Binding-site contacts:
Ligand atom O6 contacts residue TRP15 of chain 1.D at 3.0 Å.
Ligand atom O2 contacts residue ARG216 of chain 1.D at 3.4 Å (salt-bridge).
Ligand atom C1 contacts residue TRP113 of chain 1.D at 3.4 Å (hydrophobic).
Ligand atom C1 contacts residue HIS187 of chain 1.D at 3.9 Å.
Ligand atom C5 contacts residue GLU245 of chain 1.D at 3.5 Å.
Ligand atom C4 contacts residue GLU151 of chain 1.D at 3.9 Å.
Ligand atom C2 contacts residue LEU153 of chain 1.D at 4.2 Å (hydrophobic).
Ligand atom O1 contacts residue TRP113 of chain 1.D at 4.0 Å.
Ligand atom O1 contacts residue ARG216 of chain 1.D at 2.6 Å (salt-bridge).
Ligand atom O5 contacts residue GLU245 of chain 1.D at 3.2 Å (salt-bridge).
Ligand atom O4 contacts residue GLY107 of chain 1.D at 3.8 Å.
Ligand atom O1 contacts residue HIS187 of chain 1.D at 3.2 Å (h-bond).
Ligand atom O3 contacts residue HIS210 of chain 1.D at 3.3 Å.
Ligand atom O4 contacts residue HIS67 of chain 1.D at 3.9 Å.
Ligand atom O2 contacts residue MN1 of chain 1.L at 2.3 Å.
Ligand atom O3 contacts residue MN1 of chain 1.L at 2.4 Å.
Ligand atom C6 contacts residue GLY68 of chain 1.D at 4.1 Å.
Ligand atom C3 contacts residue GLU151 of chain 1.D at 2.8 Å.
Ligand atom O2 contacts residue ASP184 of chain 1.D at 3.3 Å (salt-bridge).
Ligand atom C6 contacts residue TRP113 of chain 1.D at 3.9 Å (hydrophobic).
Ligand atom C3 contacts residue MN1 of chain 1.L at 3.2 Å.
Ligand atom O2 contacts residue GLU151 of chain 1.D at 3.3 Å (salt-bridge).
Ligand atom O4 contacts residue GLY68 of chain 1.D at 4.1 Å.
Ligand atom C1 contacts residue GLU157 of chain 1.D at 3.2 Å.
Ligand atom C2 contacts residue MN1 of chain 1.L at 3.1 Å.
Ligand atom O3 contacts residue GLU245 of chain 1.D at 2.8 Å (salt-bridge).
Ligand atom O3 contacts residue GLU151 of chain 1.D at 2.6 Å (salt-bridge).
Ligand atom C6 contacts residue TYR7 of chain 1.D at 3.9 Å (hydrophobic).
Ligand atom C3 contacts residue GLU245 of chain 1.D at 3.8 Å.
Ligand atom C2 contacts residue GLU245 of chain 1.D at 3.8 Å.
Ligand atom C2 contacts residue GLU151 of chain 1.D at 3.8 Å.
Ligand atom C2 contacts residue HIS187 of chain 1.D at 3.7 Å.
Ligand atom O1 contacts residue GLU157 of chain 1.D at 2.6 Å (salt-bridge).
Ligand atom O2 contacts residue GLU245 of chain 1.D at 3.0 Å (salt-bridge).
Ligand atom O2 contacts residue HIS187 of chain 1.D at 3.0 Å (h-bond).
Ligand atom O6 contacts residue TYR7 of chain 1.D at 2.8 Å (h-bond).
Ligand atom O5 contacts residue PHE247 of chain 1.D at 4.1 Å.
Ligand atom O4 contacts residue GLU151 of chain 1.D at 3.7 Å.
Ligand atom C1 contacts residue ARG216 of chain 1.D at 3.7 Å.
Ligand atom C2 contacts residue ARG216 of chain 1.D at 4.2 Å.

A protein and the small-molecule ligand that binds it are described below.
Small molecule (SMILES): O=C(CO)[C@H](O)[C@H](O)[C@H](O)CO

Sequence of chain 1.D:
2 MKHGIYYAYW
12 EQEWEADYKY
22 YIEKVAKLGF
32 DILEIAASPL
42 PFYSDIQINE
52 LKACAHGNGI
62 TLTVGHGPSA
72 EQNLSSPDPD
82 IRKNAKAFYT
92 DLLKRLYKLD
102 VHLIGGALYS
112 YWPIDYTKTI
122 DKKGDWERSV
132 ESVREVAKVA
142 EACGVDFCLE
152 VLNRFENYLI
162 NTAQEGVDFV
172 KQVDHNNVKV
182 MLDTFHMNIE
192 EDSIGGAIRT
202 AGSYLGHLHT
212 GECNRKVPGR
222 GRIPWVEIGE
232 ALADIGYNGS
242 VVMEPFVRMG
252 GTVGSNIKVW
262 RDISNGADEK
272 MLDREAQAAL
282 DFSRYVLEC